A protein and the small-molecule ligand that binds it are described below.
Small molecule (SMILES): Nc1nc(=O)c2ncn([C@@H]3O[C@H](CO[P](=O)(O)O[C@H]4[C@@H](O)[C@H](n5cnc6c(N)ncnc65)O[C@@H]4CO[P](=O)(O)O[C@@H]4[C@@H](O)[C@H](n5cnc6c(N)ncnc65)O[C@@H]4COP(=O)=O)[C@@H](O)[C@H]3O)c2[nH]1

Binding-site contacts:
Ligand atom C5 contacts residue LYS61 of chain 54.E at 3.7 Å.
Ligand atom C5' contacts residue TYR85 of chain 54.E at 4.0 Å (hydrophobic).
Ligand atom C5 contacts residue THR45 of chain 54.E at 3.1 Å.
Ligand atom C2 contacts residue THR59 of chain 54.E at 4.1 Å.
Ligand atom N7 contacts residue LYS61 of chain 54.E at 3.7 Å.
Ligand atom N6 contacts residue CYS46 of chain 54.E at 3.4 Å (h-bond).
Ligand atom C6 contacts residue SER47 of chain 54.E at 3.9 Å.
Ligand atom N6 contacts residue TYR85 of chain 54.E at 3.4 Å.
Ligand atom C2 contacts residue SER47 of chain 54.E at 3.4 Å.
Ligand atom C8 contacts residue TYR85 of chain 54.E at 3.8 Å (hydrophobic).
Ligand atom N6 contacts residue LYS61 of chain 54.E at 4.1 Å.
Ligand atom N7 contacts residue TYR85 of chain 54.E at 3.7 Å.
Ligand atom C6 contacts residue THR45 of chain 54.E at 3.1 Å.
Ligand atom N1 contacts residue TYR85 of chain 54.E at 3.5 Å.
Ligand atom N1 contacts residue SER47 of chain 54.E at 2.9 Å (h-bond).
Ligand atom O6 contacts residue LYS61 of chain 54.E at 3.0 Å (salt-bridge).
Ligand atom C6 contacts residue VAL29 of chain 54.E at 4.1 Å (hydrophobic).
Ligand atom OP2 contacts residue LYS43 of chain 54.E at 2.7 Å (salt-bridge).
Ligand atom N6 contacts residue THR45 of chain 54.E at 2.5 Å (h-bond).
Ligand atom N6 contacts residue THR91 of chain 25.E at 3.5 Å (h-bond).
Ligand atom C4 contacts residue TYR85 of chain 54.E at 3.8 Å (hydrophobic).
Ligand atom N1 contacts residue THR59 of chain 54.E at 3.5 Å.
Ligand atom N7 contacts residue THR45 of chain 54.E at 2.5 Å (h-bond).
Ligand atom C5 contacts residue TYR85 of chain 54.E at 3.5 Å (hydrophobic).
Ligand atom P contacts residue TYR85 of chain 54.E at 3.7 Å.
Ligand atom C4 contacts residue LYS61 of chain 54.E at 3.7 Å.
Ligand atom P contacts residue LYS43 of chain 54.E at 3.2 Å.
Ligand atom OP1 contacts residue TYR85 of chain 54.E at 3.5 Å (h-bond).
Ligand atom N6 contacts residue SER47 of chain 54.E at 4.1 Å.
Ligand atom N9 contacts residue LYS61 of chain 54.E at 3.7 Å.
Ligand atom OP2 contacts residue GLU63 of chain 54.E at 3.6 Å (salt-bridge).
Ligand atom C6 contacts residue LYS61 of chain 54.E at 3.8 Å.
Ligand atom C5 contacts residue VAL29 of chain 54.E at 4.0 Å (hydrophobic).
Ligand atom C8 contacts residue THR45 of chain 54.E at 3.8 Å.
Ligand atom C6 contacts residue TYR85 of chain 54.E at 3.4 Å (hydrophobic).
Ligand atom N9 contacts residue TYR85 of chain 54.E at 4.0 Å.
Ligand atom C6 contacts residue THR59 of chain 54.E at 3.6 Å.
Ligand atom C8 contacts residue LYS61 of chain 54.E at 3.7 Å.
Ligand atom OP1 contacts residue LYS43 of chain 54.E at 2.9 Å (salt-bridge).
Ligand atom N6 contacts residue THR59 of chain 54.E at 2.8 Å (h-bond).

Sequence of chain 25.E:
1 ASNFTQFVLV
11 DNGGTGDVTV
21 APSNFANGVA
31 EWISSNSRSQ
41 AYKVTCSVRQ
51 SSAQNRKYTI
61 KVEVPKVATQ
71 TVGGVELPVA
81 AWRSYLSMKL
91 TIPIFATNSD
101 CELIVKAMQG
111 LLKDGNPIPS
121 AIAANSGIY

Sequence of chain 54.E:
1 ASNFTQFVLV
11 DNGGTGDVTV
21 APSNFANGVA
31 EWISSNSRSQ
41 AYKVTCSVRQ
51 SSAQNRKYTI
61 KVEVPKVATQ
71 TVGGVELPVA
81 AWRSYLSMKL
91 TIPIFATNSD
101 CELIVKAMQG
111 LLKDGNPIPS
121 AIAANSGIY